Binding-site contacts:
Ligand atom C6 contacts residue ASN578 of chain 1.E at 4.5 Å.
Ligand atom C2 contacts residue ARG563 of chain 1.E at 3.4 Å.
Ligand atom C5 contacts residue ASN578 of chain 1.E at 3.5 Å.
Ligand atom C7 contacts residue ASN578 of chain 1.E at 3.9 Å.
Ligand atom C3 contacts residue ASN578 of chain 1.E at 3.9 Å.
Ligand atom O5 contacts residue ASN578 of chain 1.E at 2.2 Å (h-bond).
Ligand atom C8 contacts residue LYS576 of chain 1.E at 4.3 Å.
Ligand atom N2 contacts residue ASN578 of chain 1.E at 3.3 Å.
Ligand atom N2 contacts residue ARG563 of chain 1.E at 2.6 Å (salt-bridge).
Ligand atom C8 contacts residue ARG563 of chain 1.E at 3.4 Å.
Ligand atom C7 contacts residue ARG563 of chain 1.E at 3.5 Å.
Ligand atom C1 contacts residue ASN578 of chain 1.E at 1.5 Å.
Ligand atom C2 contacts residue ASN578 of chain 1.E at 2.7 Å.
Ligand atom C3 contacts residue ARG563 of chain 1.E at 3.9 Å.
Ligand atom C4 contacts residue ASN578 of chain 1.E at 4.2 Å.
Ligand atom C8 contacts residue ASP743 of chain 1.E at 4.4 Å.
Ligand atom C8 contacts residue ASN578 of chain 1.E at 4.3 Å.
Ligand atom C1 contacts residue ARG563 of chain 1.E at 3.4 Å.

Sequence of chain 1.E:
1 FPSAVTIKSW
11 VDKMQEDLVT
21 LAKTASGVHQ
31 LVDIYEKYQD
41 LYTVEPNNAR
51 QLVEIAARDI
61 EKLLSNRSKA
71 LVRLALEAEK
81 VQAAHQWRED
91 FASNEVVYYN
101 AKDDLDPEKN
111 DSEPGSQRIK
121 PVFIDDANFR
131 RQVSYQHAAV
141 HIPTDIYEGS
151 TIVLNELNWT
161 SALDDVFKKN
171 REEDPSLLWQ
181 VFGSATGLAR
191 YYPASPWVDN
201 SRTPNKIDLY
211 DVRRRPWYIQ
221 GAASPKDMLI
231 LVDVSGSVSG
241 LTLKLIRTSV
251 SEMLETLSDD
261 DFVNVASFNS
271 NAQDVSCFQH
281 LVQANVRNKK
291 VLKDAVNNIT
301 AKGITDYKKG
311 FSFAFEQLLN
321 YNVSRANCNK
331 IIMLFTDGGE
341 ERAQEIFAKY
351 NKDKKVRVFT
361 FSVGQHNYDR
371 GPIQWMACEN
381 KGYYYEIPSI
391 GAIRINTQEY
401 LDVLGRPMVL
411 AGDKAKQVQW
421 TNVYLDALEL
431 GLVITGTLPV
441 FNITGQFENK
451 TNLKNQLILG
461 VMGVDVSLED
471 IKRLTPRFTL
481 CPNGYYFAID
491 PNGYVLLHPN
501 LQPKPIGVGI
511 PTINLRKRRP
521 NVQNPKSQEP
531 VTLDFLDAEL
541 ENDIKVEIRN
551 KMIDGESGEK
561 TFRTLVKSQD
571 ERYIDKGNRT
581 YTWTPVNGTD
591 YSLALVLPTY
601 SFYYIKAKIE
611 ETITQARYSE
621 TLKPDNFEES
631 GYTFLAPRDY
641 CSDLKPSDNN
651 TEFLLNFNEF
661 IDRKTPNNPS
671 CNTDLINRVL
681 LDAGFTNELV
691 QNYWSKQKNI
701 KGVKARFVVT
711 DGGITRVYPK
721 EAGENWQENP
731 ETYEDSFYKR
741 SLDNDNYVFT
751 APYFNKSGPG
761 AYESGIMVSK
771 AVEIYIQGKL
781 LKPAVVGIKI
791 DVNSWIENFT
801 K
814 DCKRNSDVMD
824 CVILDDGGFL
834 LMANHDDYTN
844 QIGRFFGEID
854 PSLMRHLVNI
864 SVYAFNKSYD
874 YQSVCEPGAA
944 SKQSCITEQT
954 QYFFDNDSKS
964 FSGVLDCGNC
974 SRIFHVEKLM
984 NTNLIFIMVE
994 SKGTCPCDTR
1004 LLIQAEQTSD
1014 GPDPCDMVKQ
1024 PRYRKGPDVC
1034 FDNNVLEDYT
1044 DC

The small molecule below binds the protein below.
Small molecule (SMILES): CC(=O)N[C@@H]1[C@@H](O)[C@H](O)[C@@H](CO)O[C@H]1O